Sequence of chain 42.A:
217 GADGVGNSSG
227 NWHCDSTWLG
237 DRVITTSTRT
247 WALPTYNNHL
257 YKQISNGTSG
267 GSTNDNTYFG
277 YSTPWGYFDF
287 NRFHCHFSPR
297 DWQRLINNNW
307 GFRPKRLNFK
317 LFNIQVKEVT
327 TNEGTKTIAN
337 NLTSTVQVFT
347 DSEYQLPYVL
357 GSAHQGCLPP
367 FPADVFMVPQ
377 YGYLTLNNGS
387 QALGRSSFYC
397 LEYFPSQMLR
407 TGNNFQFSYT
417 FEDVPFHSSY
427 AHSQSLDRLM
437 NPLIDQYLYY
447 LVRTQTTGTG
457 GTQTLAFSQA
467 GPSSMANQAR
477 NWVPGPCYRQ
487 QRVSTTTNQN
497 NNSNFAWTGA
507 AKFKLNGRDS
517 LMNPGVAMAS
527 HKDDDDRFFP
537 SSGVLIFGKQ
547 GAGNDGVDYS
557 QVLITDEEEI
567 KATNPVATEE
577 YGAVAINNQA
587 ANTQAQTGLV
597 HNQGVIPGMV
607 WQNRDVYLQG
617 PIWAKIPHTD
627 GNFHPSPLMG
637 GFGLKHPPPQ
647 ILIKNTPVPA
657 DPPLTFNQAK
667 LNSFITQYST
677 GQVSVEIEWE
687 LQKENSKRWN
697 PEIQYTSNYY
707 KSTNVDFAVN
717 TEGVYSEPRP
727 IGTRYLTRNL

A protein and the small-molecule ligand that binds it are described below.
Small molecule (SMILES): Nc1ncnc2c1ncn2[C@H]1C[C@H](O)[C@@H](COP(=O)(O)O)O1

Binding-site contacts:
Ligand atom N6 contacts residue GLY637 of chain 42.A at 3.7 Å.
Ligand atom N6 contacts residue SER632 of chain 42.A at 3.3 Å (h-bond).
Ligand atom C2 contacts residue PRO421 of chain 42.A at 4.5 Å (hydrophobic).
Ligand atom C5 contacts residue SER632 of chain 42.A at 4.1 Å.
Ligand atom C5 contacts residue PRO631 of chain 42.A at 4.2 Å (hydrophobic).
Ligand atom O2P contacts residue ASP626 of chain 2.A at 4.2 Å.
Ligand atom C8 contacts residue PRO421 of chain 42.A at 4.3 Å (hydrophobic).
Ligand atom C6 contacts residue PRO421 of chain 42.A at 4.1 Å (hydrophobic).
Ligand atom C1' contacts residue HIS630 of chain 42.A at 4.0 Å.
Ligand atom N6 contacts residue PHE638 of chain 42.A at 3.9 Å.
Ligand atom N1 contacts residue PHE638 of chain 42.A at 4.3 Å.
Ligand atom C3' contacts residue HIS630 of chain 42.A at 4.4 Å.
Ligand atom N6 contacts residue GLY639 of chain 42.A at 3.6 Å (h-bond).
Ligand atom N1 contacts residue PRO421 of chain 42.A at 4.3 Å.
Ligand atom C2 contacts residue GLY639 of chain 42.A at 3.1 Å.
Ligand atom C6 contacts residue VAL420 of chain 42.A at 4.0 Å (hydrophobic).
Ligand atom N3 contacts residue PRO631 of chain 42.A at 3.6 Å.
Ligand atom C2' contacts residue HIS630 of chain 42.A at 3.2 Å.
Ligand atom N7 contacts residue ASN609 of chain 42.A at 3.8 Å.
Ligand atom N1 contacts residue GLY639 of chain 42.A at 3.1 Å (h-bond).
Ligand atom N1 contacts residue PRO631 of chain 42.A at 3.5 Å (h-bond).
Ligand atom N9 contacts residue HIS630 of chain 42.A at 4.2 Å.
Ligand atom N3 contacts residue GLY639 of chain 42.A at 4.3 Å.
Ligand atom C5 contacts residue PRO421 of chain 42.A at 4.1 Å (hydrophobic).
Ligand atom C6 contacts residue GLY639 of chain 42.A at 3.8 Å.
Ligand atom N9 contacts residue PRO421 of chain 42.A at 4.4 Å.
Ligand atom C1' contacts residue PRO631 of chain 42.A at 4.3 Å (hydrophobic).
Ligand atom N7 contacts residue SER632 of chain 42.A at 4.1 Å.
Ligand atom C8 contacts residue HIS630 of chain 42.A at 3.3 Å.
Ligand atom C2 contacts residue VAL420 of chain 42.A at 4.3 Å (hydrophobic).
Ligand atom C6 contacts residue SER632 of chain 42.A at 3.9 Å.
Ligand atom C2 contacts residue PRO631 of chain 42.A at 3.3 Å (hydrophobic).
Ligand atom N7 contacts residue HIS630 of chain 42.A at 4.1 Å.
Ligand atom C4 contacts residue PRO631 of chain 42.A at 4.0 Å (hydrophobic).
Ligand atom N7 contacts residue PRO421 of chain 42.A at 4.2 Å.
Ligand atom C6 contacts residue PRO631 of chain 42.A at 3.9 Å (hydrophobic).
Ligand atom O1P contacts residue LYS641 of chain 2.A at 4.0 Å.
Ligand atom N1 contacts residue VAL420 of chain 42.A at 3.7 Å.
Ligand atom C4 contacts residue PRO421 of chain 42.A at 4.3 Å (hydrophobic).
Ligand atom N6 contacts residue VAL420 of chain 42.A at 4.0 Å.

Sequence of chain 2.A:
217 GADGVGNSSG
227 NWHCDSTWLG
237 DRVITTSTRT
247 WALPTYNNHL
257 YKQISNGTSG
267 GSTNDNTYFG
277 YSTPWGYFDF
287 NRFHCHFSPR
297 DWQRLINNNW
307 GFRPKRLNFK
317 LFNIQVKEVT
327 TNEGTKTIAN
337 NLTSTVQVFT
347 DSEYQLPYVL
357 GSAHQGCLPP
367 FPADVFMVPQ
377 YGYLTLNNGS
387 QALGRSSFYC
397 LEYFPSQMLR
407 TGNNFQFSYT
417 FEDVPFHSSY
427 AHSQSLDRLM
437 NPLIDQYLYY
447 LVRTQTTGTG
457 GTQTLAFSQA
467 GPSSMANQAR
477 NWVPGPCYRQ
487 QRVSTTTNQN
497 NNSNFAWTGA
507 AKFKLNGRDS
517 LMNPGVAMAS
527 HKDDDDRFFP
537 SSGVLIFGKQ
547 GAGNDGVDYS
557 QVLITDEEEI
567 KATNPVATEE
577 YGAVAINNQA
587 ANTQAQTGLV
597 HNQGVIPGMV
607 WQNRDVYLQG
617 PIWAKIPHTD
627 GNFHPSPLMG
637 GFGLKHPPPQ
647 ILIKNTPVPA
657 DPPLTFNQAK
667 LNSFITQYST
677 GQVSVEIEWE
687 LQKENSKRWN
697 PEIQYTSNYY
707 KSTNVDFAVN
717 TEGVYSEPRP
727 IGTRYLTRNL